A protein and the small-molecule ligand that binds it are described below.
Small molecule (SMILES): CC(C)C[C@@H](CO)NC(=O)[C@H](C)NC(=O)[C@@H](N)CCC(N)=O

Sequence of chain 1.Y:
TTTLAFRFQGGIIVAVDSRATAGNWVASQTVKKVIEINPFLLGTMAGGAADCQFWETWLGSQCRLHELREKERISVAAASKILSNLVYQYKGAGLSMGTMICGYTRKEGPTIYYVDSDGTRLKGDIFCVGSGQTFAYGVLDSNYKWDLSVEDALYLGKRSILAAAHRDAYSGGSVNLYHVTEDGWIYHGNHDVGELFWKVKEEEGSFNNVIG

Sequence of chain 1.Z:
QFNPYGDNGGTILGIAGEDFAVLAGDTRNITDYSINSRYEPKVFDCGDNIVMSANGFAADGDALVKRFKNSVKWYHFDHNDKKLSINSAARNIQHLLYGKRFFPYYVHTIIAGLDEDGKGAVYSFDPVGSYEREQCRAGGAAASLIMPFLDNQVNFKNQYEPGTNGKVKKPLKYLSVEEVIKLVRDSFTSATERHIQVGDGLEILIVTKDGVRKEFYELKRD

Binding-site contacts:
Ligand atom N contacts residue ASP126 of chain 1.Z at 3.6 Å (salt-bridge).
Ligand atom N contacts residue MYR1 of chain 1.UA at 3.7 Å.
Ligand atom N contacts residue THR21 of chain 1.Y at 3.1 Å (h-bond).
Ligand atom N contacts residue MYR1 of chain 1.UA at 1.3 Å.
Ligand atom CB contacts residue THR21 of chain 1.Y at 3.9 Å.
Ligand atom C contacts residue GLY47 of chain 1.Y at 3.6 Å.
Ligand atom O contacts residue THR21 of chain 1.Y at 3.1 Å (h-bond).
Ligand atom CG contacts residue ASP126 of chain 1.Z at 3.5 Å.
Ligand atom C contacts residue MYR1 of chain 1.UA at 2.7 Å.
Ligand atom C contacts residue THR1 of chain 1.Y at 1.4 Å.
Ligand atom CB contacts residue GLY47 of chain 1.Y at 3.5 Å.
Ligand atom CB contacts residue MYR1 of chain 1.UA at 3.7 Å.
Ligand atom CA contacts residue GLY47 of chain 1.Y at 3.5 Å.
Ligand atom C contacts residue THR21 of chain 1.Y at 3.9 Å.
Ligand atom CD2 contacts residue ALA49 of chain 1.Y at 3.5 Å (hydrophobic).
Ligand atom CG contacts residue MYR1 of chain 1.UA at 3.9 Å.
Ligand atom O contacts residue ALA49 of chain 1.Y at 3.5 Å (h-bond).
Ligand atom NE2 contacts residue ALA27 of chain 1.Y at 2.6 Å.
Ligand atom CB contacts residue LYS33 of chain 1.Y at 3.9 Å.
Ligand atom CG contacts residue ALA49 of chain 1.Y at 3.9 Å (hydrophobic).
Ligand atom NE2 contacts residue ALA22 of chain 1.Y at 4.0 Å.
Ligand atom O contacts residue ALA20 of chain 1.Y at 3.6 Å.
Ligand atom CA contacts residue THR1 of chain 1.Y at 2.3 Å.
Ligand atom O contacts residue GLY47 of chain 1.Y at 3.5 Å (h-bond).
Ligand atom CD2 contacts residue ALA20 of chain 1.Y at 3.7 Å (hydrophobic).
Ligand atom CD1 contacts residue LYS33 of chain 1.Y at 3.9 Å.
Ligand atom CG contacts residue GLY47 of chain 1.Y at 3.4 Å.
Ligand atom OE1 contacts residue ASP126 of chain 1.Z at 3.9 Å.
Ligand atom CB contacts residue GLY47 of chain 1.Y at 3.9 Å.
Ligand atom CD contacts residue ALA27 of chain 1.Y at 3.8 Å (hydrophobic).
Ligand atom CA contacts residue GLY47 of chain 1.Y at 3.7 Å.
Ligand atom CA contacts residue THR21 of chain 1.Y at 3.8 Å.
Ligand atom CA contacts residue MYR1 of chain 1.UA at 2.5 Å.
Ligand atom O contacts residue MYR1 of chain 1.UA at 2.5 Å (h-bond).
Ligand atom C contacts residue THR21 of chain 1.Y at 3.9 Å.
Ligand atom N contacts residue GLY47 of chain 1.Y at 2.7 Å (h-bond).
Ligand atom N contacts residue THR1 of chain 1.Y at 3.6 Å.
Ligand atom CA contacts residue THR21 of chain 1.Y at 3.9 Å.
Ligand atom O contacts residue THR1 of chain 1.Y at 2.4 Å (h-bond).
Ligand atom CB contacts residue THR1 of chain 1.Y at 2.6 Å.